Sequence of chain 1.A:
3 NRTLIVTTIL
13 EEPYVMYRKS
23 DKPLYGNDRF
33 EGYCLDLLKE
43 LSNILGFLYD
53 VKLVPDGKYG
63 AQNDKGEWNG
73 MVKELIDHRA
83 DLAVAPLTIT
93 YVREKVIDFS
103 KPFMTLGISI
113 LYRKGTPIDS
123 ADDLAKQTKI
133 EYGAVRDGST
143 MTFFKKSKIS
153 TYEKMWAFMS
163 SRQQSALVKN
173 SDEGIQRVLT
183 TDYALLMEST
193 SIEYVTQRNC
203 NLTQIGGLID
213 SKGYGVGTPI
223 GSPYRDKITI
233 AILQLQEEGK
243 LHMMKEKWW

Binding-site contacts:
Ligand atom CL1 contacts residue MET106 of chain 1.B at 3.8 Å.
Ligand atom O2 contacts residue PRO104 of chain 1.A at 3.3 Å.
Ligand atom N2 contacts residue PRO104 of chain 1.A at 3.0 Å (h-bond).
Ligand atom O2 contacts residue LYS103 of chain 1.A at 3.2 Å.
Ligand atom F1 contacts residue THR107 of chain 1.A at 3.2 Å.
Ligand atom F1 contacts residue MET106 of chain 1.A at 3.6 Å.
Ligand atom C6 contacts residue THR107 of chain 1.A at 3.5 Å.
Ligand atom C6 contacts residue LYS214 of chain 1.B at 3.7 Å.
Ligand atom CL1 contacts residue PRO104 of chain 1.B at 3.6 Å.
Ligand atom S1 contacts residue LEU235 of chain 1.A at 3.9 Å.
Ligand atom C7 contacts residue LYS214 of chain 1.B at 3.9 Å.
Ligand atom O2 contacts residue PRO104 of chain 1.B at 3.9 Å.
Ligand atom C4 contacts residue GLY215 of chain 1.B at 3.5 Å.
Ligand atom C6 contacts residue 7M61 of chain 1.K at 3.9 Å.
Ligand atom C3 contacts residue PRO104 of chain 1.A at 3.4 Å (hydrophobic).
Ligand atom C9 contacts residue MET106 of chain 1.A at 3.6 Å (hydrophobic).
Ligand atom N1 contacts residue GLN238 of chain 1.A at 4.0 Å.
Ligand atom C8 contacts residue GLN238 of chain 1.A at 3.3 Å.
Ligand atom CL1 contacts residue GLY215 of chain 1.B at 3.5 Å.
Ligand atom C8 contacts residue PRO104 of chain 1.A at 3.9 Å (hydrophobic).
Ligand atom C7 contacts residue THR107 of chain 1.A at 3.5 Å.
Ligand atom CL1 contacts residue 7M61 of chain 1.K at 3.6 Å.
Ligand atom F1 contacts residue PHE105 of chain 1.A at 3.6 Å.
Ligand atom C6 contacts residue SER213 of chain 1.B at 3.8 Å.
Ligand atom O1 contacts residue ILE91 of chain 1.B at 3.5 Å.
Ligand atom N2 contacts residue LEU235 of chain 1.A at 3.6 Å.
Ligand atom O1 contacts residue LEU235 of chain 1.A at 3.1 Å.
Ligand atom N1 contacts residue PRO104 of chain 1.A at 3.6 Å (h-bond).
Ligand atom CL1 contacts residue LYS214 of chain 1.B at 3.5 Å.
Ligand atom C7 contacts residue SER213 of chain 1.B at 3.6 Å.
Ligand atom C9 contacts residue PRO104 of chain 1.A at 3.3 Å (hydrophobic).
Ligand atom C5 contacts residue GLY215 of chain 1.B at 3.5 Å.
Ligand atom C5 contacts residue LYS214 of chain 1.B at 3.4 Å.
Ligand atom C4 contacts residue PRO104 of chain 1.B at 3.6 Å (hydrophobic).
Ligand atom N1 contacts residue SER213 of chain 1.B at 4.0 Å.
Ligand atom CL1 contacts residue THR107 of chain 1.B at 3.4 Å.
Ligand atom C3 contacts residue LEU235 of chain 1.A at 3.7 Å (hydrophobic).
Ligand atom C9 contacts residue PHE105 of chain 1.A at 3.3 Å (hydrophobic).
Ligand atom C8 contacts residue SER213 of chain 1.B at 4.0 Å.
Ligand atom C4 contacts residue LYS214 of chain 1.B at 3.7 Å.

Sequence of chain 1.B:
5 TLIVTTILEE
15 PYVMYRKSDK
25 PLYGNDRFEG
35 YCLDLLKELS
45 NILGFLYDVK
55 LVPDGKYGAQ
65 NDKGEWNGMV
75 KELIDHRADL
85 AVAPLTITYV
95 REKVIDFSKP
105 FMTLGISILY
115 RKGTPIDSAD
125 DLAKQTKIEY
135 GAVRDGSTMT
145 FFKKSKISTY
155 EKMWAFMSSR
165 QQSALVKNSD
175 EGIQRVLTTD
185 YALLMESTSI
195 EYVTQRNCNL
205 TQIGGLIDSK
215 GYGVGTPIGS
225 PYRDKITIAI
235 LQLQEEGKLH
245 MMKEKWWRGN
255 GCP

The small molecule below binds the protein below.
Small molecule (SMILES): O=S1(=O)NCN(CCF)c2ccc(Cl)cc21